The protein below binds the small molecule below.
Small molecule (SMILES): CC(=O)N[C@@H]1[C@@H](O)[C@H](O)[C@@H](CO)O[C@H]1O

Sequence of chain 57.A:
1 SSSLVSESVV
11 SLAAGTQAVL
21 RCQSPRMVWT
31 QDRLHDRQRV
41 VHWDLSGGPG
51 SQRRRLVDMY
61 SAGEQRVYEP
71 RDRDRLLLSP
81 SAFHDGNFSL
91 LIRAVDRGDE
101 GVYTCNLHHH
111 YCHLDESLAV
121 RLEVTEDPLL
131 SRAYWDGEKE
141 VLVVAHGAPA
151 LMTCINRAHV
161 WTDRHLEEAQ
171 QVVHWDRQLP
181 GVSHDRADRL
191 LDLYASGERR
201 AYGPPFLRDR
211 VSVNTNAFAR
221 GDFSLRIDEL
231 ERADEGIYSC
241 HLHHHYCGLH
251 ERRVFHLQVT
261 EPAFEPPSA

Binding-site contacts:
Ligand atom O6 contacts residue LEU91 of chain 57.A at 4.1 Å.
Ligand atom O7 contacts residue ASP85 of chain 57.A at 3.4 Å (salt-bridge).
Ligand atom C5 contacts residue ASN87 of chain 57.A at 3.7 Å.
Ligand atom C5 contacts residue LEU151 of chain 57.A at 4.1 Å (hydrophobic).
Ligand atom C6 contacts residue LEU91 of chain 57.A at 3.7 Å (hydrophobic).
Ligand atom C6 contacts residue LEU151 of chain 57.A at 3.8 Å (hydrophobic).
Ligand atom N2 contacts residue ASN87 of chain 57.A at 2.8 Å (h-bond).
Ligand atom C7 contacts residue ASN87 of chain 57.A at 3.1 Å.
Ligand atom C2 contacts residue ASN87 of chain 57.A at 2.4 Å.
Ligand atom C3 contacts residue ASN87 of chain 57.A at 3.8 Å.
Ligand atom C7 contacts residue ASP85 of chain 57.A at 4.4 Å.
Ligand atom C1 contacts residue ASN87 of chain 57.A at 1.4 Å.
Ligand atom C4 contacts residue ASN87 of chain 57.A at 4.2 Å.
Ligand atom O7 contacts residue ASN87 of chain 57.A at 3.0 Å (h-bond).
Ligand atom C1 contacts residue SER89 of chain 57.A at 4.5 Å.
Ligand atom O5 contacts residue ASN87 of chain 57.A at 2.4 Å (h-bond).
Ligand atom O4 contacts residue LEU151 of chain 57.A at 4.1 Å.
Ligand atom C8 contacts residue ASN87 of chain 57.A at 4.3 Å.